The protein below binds the small molecule below.
Small molecule (SMILES): CC(=O)N[C@@H]1[C@@H](O)[C@H](O)[C@@H](CO)O[C@H]1O

Binding-site contacts:
Ligand atom C2 contacts residue ASN276 of chain 3.A at 2.7 Å.
Ligand atom C4 contacts residue ASN276 of chain 3.A at 4.1 Å.
Ligand atom N2 contacts residue ASN276 of chain 3.A at 3.2 Å (h-bond).
Ligand atom C7 contacts residue ASN276 of chain 3.A at 4.2 Å.
Ligand atom O5 contacts residue ASN276 of chain 3.A at 2.1 Å (h-bond).
Ligand atom O6 contacts residue ASP274 of chain 3.A at 4.0 Å.
Ligand atom C7 contacts residue GLY46 of chain 3.A at 4.1 Å.
Ligand atom C6 contacts residue ASN276 of chain 3.A at 4.3 Å.
Ligand atom C3 contacts residue ASN276 of chain 3.A at 3.8 Å.
Ligand atom C5 contacts residue ASN276 of chain 3.A at 3.2 Å.
Ligand atom C1 contacts residue ASN276 of chain 3.A at 1.3 Å.
Ligand atom C8 contacts residue GLY46 of chain 3.A at 4.3 Å.
Ligand atom O7 contacts residue GLY46 of chain 3.A at 3.8 Å.

Sequence of chain 3.A:
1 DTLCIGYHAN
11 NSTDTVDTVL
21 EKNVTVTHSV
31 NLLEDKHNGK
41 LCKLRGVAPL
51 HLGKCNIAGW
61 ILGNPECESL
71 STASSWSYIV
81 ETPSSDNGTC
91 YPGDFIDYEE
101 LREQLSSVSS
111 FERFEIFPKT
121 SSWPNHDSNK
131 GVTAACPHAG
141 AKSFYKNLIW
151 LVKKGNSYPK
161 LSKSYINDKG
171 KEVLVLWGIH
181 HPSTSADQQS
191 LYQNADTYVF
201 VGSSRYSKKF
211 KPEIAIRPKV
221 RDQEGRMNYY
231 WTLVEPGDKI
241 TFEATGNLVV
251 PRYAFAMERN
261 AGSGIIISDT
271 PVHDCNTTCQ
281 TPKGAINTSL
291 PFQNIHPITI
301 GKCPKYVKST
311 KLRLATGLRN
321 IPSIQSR